This protein binds this small molecule.
Small molecule (SMILES): O=c1[nH]c(=O)c2[nH]c(=O)[nH]c2[nH]1

Sequence of chain 1.A:
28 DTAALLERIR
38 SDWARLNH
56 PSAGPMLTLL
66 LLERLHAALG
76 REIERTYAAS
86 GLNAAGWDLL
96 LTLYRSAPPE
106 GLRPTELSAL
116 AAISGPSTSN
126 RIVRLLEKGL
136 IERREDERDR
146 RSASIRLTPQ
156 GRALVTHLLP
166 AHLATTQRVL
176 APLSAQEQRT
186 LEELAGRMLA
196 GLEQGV

Binding-site contacts:
Ligand atom C2 contacts residue ALA117 of chain 1.A at 4.3 Å (hydrophobic).
Ligand atom O11 contacts residue GLU68 of chain 2.A at 2.6 Å (salt-bridge).
Ligand atom C8 contacts residue MET61 of chain 2.A at 3.8 Å (hydrophobic).
Ligand atom N9 contacts residue MET61 of chain 2.A at 3.5 Å (h-bond).
Ligand atom C8 contacts residue HIS167 of chain 1.A at 3.8 Å.
Ligand atom N1 contacts residue ALA117 of chain 1.A at 4.4 Å.
Ligand atom O11 contacts residue LEU64 of chain 2.A at 4.5 Å.
Ligand atom C5 contacts residue HIS167 of chain 1.A at 4.0 Å.
Ligand atom C4 contacts residue LEU65 of chain 2.A at 4.0 Å (hydrophobic).
Ligand atom O24 contacts residue THR171 of chain 1.A at 4.4 Å.
Ligand atom N9 contacts residue LEU65 of chain 2.A at 3.5 Å (h-bond).
Ligand atom C2 contacts residue GLU68 of chain 2.A at 3.9 Å.
Ligand atom O13 contacts residue ASP93 of chain 1.A at 4.2 Å.
Ligand atom N3 contacts residue LEU65 of chain 2.A at 4.0 Å.
Ligand atom O13 contacts residue TRP92 of chain 1.A at 3.6 Å.
Ligand atom O24 contacts residue MET61 of chain 2.A at 3.2 Å.
Ligand atom N7 contacts residue HIS167 of chain 1.A at 3.2 Å (h-bond).
Ligand atom N9 contacts residue LEU64 of chain 2.A at 3.4 Å.
Ligand atom C8 contacts residue LEU64 of chain 2.A at 4.5 Å (hydrophobic).
Ligand atom O24 contacts residue TRP40 of chain 2.A at 4.1 Å.
Ligand atom N3 contacts residue GLU68 of chain 2.A at 4.2 Å.
Ligand atom N1 contacts residue ILE118 of chain 1.A at 4.4 Å.
Ligand atom C6 contacts residue HIS167 of chain 1.A at 4.4 Å.
Ligand atom C4 contacts residue LEU64 of chain 2.A at 3.9 Å (hydrophobic).
Ligand atom N3 contacts residue LEU64 of chain 2.A at 3.6 Å.
Ligand atom O13 contacts residue HIS167 of chain 1.A at 4.2 Å.
Ligand atom N7 contacts residue LEU96 of chain 1.A at 4.1 Å.
Ligand atom N3 contacts residue ALA117 of chain 1.A at 4.4 Å.
Ligand atom O24 contacts residue HIS167 of chain 1.A at 3.8 Å.

Sequence of chain 2.A:
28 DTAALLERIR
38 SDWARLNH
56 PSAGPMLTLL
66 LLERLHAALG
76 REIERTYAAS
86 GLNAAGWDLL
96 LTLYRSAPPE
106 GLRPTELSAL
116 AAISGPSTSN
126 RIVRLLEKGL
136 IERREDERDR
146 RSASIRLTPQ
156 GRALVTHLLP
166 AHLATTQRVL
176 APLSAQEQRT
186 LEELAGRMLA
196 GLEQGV